Sequence of chain 1.B:
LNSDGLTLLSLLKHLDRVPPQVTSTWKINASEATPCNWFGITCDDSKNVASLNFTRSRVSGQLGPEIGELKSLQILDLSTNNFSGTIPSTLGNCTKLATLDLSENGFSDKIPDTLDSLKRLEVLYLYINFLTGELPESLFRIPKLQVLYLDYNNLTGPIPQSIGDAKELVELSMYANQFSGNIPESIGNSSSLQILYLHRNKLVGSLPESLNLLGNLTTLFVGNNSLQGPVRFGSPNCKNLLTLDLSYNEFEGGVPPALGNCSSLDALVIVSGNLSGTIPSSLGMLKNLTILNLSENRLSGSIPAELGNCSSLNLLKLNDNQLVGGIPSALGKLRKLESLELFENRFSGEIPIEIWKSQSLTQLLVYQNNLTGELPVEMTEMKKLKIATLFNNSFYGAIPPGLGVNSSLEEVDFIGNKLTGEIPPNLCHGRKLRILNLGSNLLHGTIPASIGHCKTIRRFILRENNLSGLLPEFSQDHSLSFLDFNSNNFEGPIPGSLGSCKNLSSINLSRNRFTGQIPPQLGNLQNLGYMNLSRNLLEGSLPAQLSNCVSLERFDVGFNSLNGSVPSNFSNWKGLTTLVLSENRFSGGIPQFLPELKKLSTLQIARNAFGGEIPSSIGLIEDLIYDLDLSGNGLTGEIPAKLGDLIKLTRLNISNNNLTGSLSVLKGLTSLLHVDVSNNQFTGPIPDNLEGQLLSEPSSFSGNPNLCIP

Binding-site contacts:
Ligand atom O7 contacts residue ASN392 of chain 1.B at 3.4 Å (h-bond).
Ligand atom C8 contacts residue ARG463 of chain 1.B at 3.6 Å.
Ligand atom C3 contacts residue GLU464 of chain 1.B at 3.1 Å.
Ligand atom C6 contacts residue SER440 of chain 1.B at 3.3 Å.
Ligand atom N2 contacts residue ASN392 of chain 1.B at 3.1 Å (h-bond).
Ligand atom O3 contacts residue GLU464 of chain 1.B at 3.0 Å (salt-bridge).
Ligand atom C5 contacts residue ASN392 of chain 1.B at 3.6 Å.
Ligand atom O4 contacts residue GLU464 of chain 1.B at 4.5 Å.
Ligand atom C1 contacts residue ASN392 of chain 1.B at 1.4 Å.
Ligand atom O6 contacts residue SER440 of chain 1.B at 3.6 Å.
Ligand atom C2 contacts residue ASN392 of chain 1.B at 2.5 Å.
Ligand atom O6 contacts residue GLY416 of chain 1.B at 3.8 Å.
Ligand atom C4 contacts residue ASN392 of chain 1.B at 4.2 Å.
Ligand atom O5 contacts residue GLY416 of chain 1.B at 4.2 Å.
Ligand atom C2 contacts residue GLU464 of chain 1.B at 3.6 Å.
Ligand atom C6 contacts residue ILE415 of chain 1.B at 4.5 Å (hydrophobic).
Ligand atom C7 contacts residue GLU464 of chain 1.B at 3.8 Å.
Ligand atom C4 contacts residue GLU464 of chain 1.B at 4.4 Å.
Ligand atom N2 contacts residue GLU464 of chain 1.B at 2.9 Å (salt-bridge).
Ligand atom C6 contacts residue GLY416 of chain 1.B at 3.9 Å.
Ligand atom O6 contacts residue GLU464 of chain 1.B at 4.1 Å.
Ligand atom O5 contacts residue ASN392 of chain 1.B at 2.3 Å (h-bond).
Ligand atom C3 contacts residue ASN392 of chain 1.B at 3.8 Å.
Ligand atom C7 contacts residue ASN392 of chain 1.B at 3.5 Å.
Ligand atom C8 contacts residue GLU464 of chain 1.B at 3.7 Å.
Ligand atom C8 contacts residue SER440 of chain 1.B at 4.4 Å.
Ligand atom N2 contacts residue SER440 of chain 1.B at 4.0 Å.

The protein below binds the small molecule below.
Small molecule (SMILES): CC(=O)N[C@H]1[C@H](O[C@H]2[C@H](O)[C@@H](NC(C)=O)CO[C@@H]2CO)O[C@H](CO)[C@@H](O)[C@@H]1O